Sequence of chain 1.E:
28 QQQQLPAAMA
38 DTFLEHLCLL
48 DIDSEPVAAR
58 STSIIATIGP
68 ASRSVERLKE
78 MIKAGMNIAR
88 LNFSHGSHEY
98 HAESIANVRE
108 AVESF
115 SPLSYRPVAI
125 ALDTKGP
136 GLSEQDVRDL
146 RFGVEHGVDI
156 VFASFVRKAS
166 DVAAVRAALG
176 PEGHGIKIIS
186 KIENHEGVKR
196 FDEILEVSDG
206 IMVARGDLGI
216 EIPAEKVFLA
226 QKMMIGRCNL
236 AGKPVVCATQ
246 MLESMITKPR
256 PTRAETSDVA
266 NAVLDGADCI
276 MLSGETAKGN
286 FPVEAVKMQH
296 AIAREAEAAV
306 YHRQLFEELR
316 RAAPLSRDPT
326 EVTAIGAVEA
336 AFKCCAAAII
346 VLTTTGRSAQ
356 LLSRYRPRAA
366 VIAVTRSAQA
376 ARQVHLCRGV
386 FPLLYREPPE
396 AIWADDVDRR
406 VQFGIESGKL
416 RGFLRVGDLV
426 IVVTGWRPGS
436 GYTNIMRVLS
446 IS

A protein and the small-molecule ligand that binds it are described below.
Small molecule (SMILES): O=C1c2ccccc2C(=O)c2c1cc(S(=O)(=O)N1CCC(C(=O)O)CC1)c(O)c2O

Binding-site contacts:
Ligand atom O4 contacts residue PRO67 of chain 1.E at 3.5 Å.
Ligand atom C9 contacts residue TYR97 of chain 1.E at 3.9 Å (hydrophobic).
Ligand atom C18 contacts residue HIS92 of chain 1.E at 3.5 Å.
Ligand atom O7 contacts residue THR64 of chain 1.E at 3.9 Å.
Ligand atom O contacts residue ASN89 of chain 1.E at 2.7 Å (h-bond).
Ligand atom C1 contacts residue LYS283 of chain 1.E at 3.7 Å.
Ligand atom O1 contacts residue GLY279 of chain 1.E at 3.7 Å.
Ligand atom C8 contacts residue PRO67 of chain 1.E at 3.7 Å (hydrophobic).
Ligand atom C1 contacts residue ALA282 of chain 1.E at 3.6 Å (hydrophobic).
Ligand atom C14 contacts residue GLY279 of chain 1.E at 4.1 Å.
Ligand atom C12 contacts residue HIS92 of chain 1.E at 3.8 Å.
Ligand atom C7 contacts residue PRO67 of chain 1.E at 3.6 Å (hydrophobic).
Ligand atom C10 contacts residue TYR97 of chain 1.E at 3.4 Å (hydrophobic).
Ligand atom O1 contacts residue ALA282 of chain 1.E at 4.0 Å.
Ligand atom C14 contacts residue SER278 of chain 1.E at 4.1 Å.
Ligand atom O7 contacts residue GLY279 of chain 1.E at 3.0 Å (h-bond).
Ligand atom C3 contacts residue ALA282 of chain 1.E at 3.7 Å (hydrophobic).
Ligand atom C6 contacts residue PRO67 of chain 1.E at 3.5 Å (hydrophobic).
Ligand atom C5 contacts residue PRO67 of chain 1.E at 4.1 Å (hydrophobic).
Ligand atom C2 contacts residue LYS283 of chain 1.E at 3.7 Å.
Ligand atom S contacts residue THR64 of chain 1.E at 4.1 Å.
Ligand atom C11 contacts residue HIS92 of chain 1.E at 3.8 Å.
Ligand atom O contacts residue ARG87 of chain 1.E at 3.6 Å (salt-bridge).
Ligand atom O3 contacts residue HIS92 of chain 1.E at 3.6 Å.
Ligand atom C11 contacts residue GLY93 of chain 1.E at 3.7 Å.
Ligand atom C11 contacts residue TYR97 of chain 1.E at 3.5 Å (hydrophobic).
Ligand atom C contacts residue ALA282 of chain 1.E at 3.4 Å (hydrophobic).
Ligand atom S contacts residue ALA282 of chain 1.E at 4.0 Å.
Ligand atom C13 contacts residue HIS92 of chain 1.E at 3.6 Å.
Ligand atom O7 contacts residue ALA282 of chain 1.E at 3.4 Å.
Ligand atom O3 contacts residue ASN89 of chain 1.E at 3.8 Å.
Ligand atom O contacts residue THR64 of chain 1.E at 3.7 Å.
Ligand atom C10 contacts residue GLY93 of chain 1.E at 3.5 Å.
Ligand atom O7 contacts residue SER278 of chain 1.E at 2.9 Å.
Ligand atom O2 contacts residue LYS283 of chain 1.E at 2.9 Å (salt-bridge).
Ligand atom S contacts residue ASN89 of chain 1.E at 4.0 Å.
Ligand atom O1 contacts residue LYS283 of chain 1.E at 2.9 Å (salt-bridge).
Ligand atom C12 contacts residue PRO67 of chain 1.E at 4.1 Å (hydrophobic).
Ligand atom C19 contacts residue HIS92 of chain 1.E at 3.4 Å.
Ligand atom C19 contacts residue ASN89 of chain 1.E at 3.6 Å.